Binding-site contacts:
Ligand atom C4 contacts residue ASN361 of chain 1.E at 4.2 Å.
Ligand atom C5 contacts residue ASN361 of chain 1.E at 3.6 Å.
Ligand atom C2 contacts residue ASN361 of chain 1.E at 2.5 Å.
Ligand atom O7 contacts residue ASN361 of chain 1.E at 3.3 Å (h-bond).
Ligand atom C1 contacts residue ASN361 of chain 1.E at 1.4 Å.
Ligand atom C5 contacts residue ASN361 of chain 1.E at 4.3 Å.
Ligand atom N2 contacts residue ASN361 of chain 1.E at 2.9 Å (h-bond).
Ligand atom C8 contacts residue ASN361 of chain 1.E at 3.7 Å.
Ligand atom C3 contacts residue ASN361 of chain 1.E at 3.8 Å.
Ligand atom C7 contacts residue ASN361 of chain 1.E at 3.2 Å.
Ligand atom O5 contacts residue ASN361 of chain 1.E at 2.4 Å (h-bond).

Sequence of chain 1.E:
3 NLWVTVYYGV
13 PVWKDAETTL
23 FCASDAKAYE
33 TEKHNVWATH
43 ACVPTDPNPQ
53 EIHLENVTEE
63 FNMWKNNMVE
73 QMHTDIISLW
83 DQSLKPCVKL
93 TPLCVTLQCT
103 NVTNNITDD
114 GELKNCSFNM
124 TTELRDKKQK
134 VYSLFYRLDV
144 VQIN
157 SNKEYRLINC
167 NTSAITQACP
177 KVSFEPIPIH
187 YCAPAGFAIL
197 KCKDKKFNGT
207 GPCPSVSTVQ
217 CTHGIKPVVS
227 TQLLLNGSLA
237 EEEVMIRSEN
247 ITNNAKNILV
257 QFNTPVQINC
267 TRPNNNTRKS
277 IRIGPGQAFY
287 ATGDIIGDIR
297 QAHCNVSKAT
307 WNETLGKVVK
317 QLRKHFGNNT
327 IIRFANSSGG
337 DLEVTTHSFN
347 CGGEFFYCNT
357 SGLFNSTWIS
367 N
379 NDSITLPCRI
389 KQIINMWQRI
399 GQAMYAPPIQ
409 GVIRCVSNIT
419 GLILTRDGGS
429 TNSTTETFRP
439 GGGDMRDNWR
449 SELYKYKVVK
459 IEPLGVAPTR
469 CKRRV

This small molecule binds to this protein.
Small molecule (SMILES): CC(=O)N[C@H]1CO[C@H](CO[C@@H]2O[C@@H](C)[C@@H](O)[C@@H](O)[C@@H]2O)[C@@H](O)[C@@H]1O